The protein below binds the small molecule below.
Small molecule (SMILES): CC(=O)N[C@H]1[C@H](O[C@H]2[C@H](O)[C@@H](NC(C)=O)CO[C@@H]2CO[C@@H]2O[C@@H](C)[C@@H](O)[C@@H](O)[C@@H]2O)O[C@H](CO)[C@@H](O)[C@@H]1O

Sequence of chain 29.A:
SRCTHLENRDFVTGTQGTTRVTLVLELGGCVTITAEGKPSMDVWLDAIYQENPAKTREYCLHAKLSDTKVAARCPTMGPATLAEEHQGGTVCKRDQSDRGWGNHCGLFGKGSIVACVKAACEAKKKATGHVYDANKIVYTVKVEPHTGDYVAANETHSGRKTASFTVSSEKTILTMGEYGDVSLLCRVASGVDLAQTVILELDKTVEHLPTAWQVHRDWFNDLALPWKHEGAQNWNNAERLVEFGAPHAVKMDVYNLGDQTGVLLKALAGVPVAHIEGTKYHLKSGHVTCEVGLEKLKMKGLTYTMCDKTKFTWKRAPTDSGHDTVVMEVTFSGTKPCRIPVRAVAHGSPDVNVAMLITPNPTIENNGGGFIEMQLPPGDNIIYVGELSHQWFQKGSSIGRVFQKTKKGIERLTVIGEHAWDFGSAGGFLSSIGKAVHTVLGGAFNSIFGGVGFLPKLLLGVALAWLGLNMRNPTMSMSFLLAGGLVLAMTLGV

Binding-site contacts:
Ligand atom C5 contacts residue HIS104 of chain 29.A at 3.1 Å.
Ligand atom C1 contacts residue ASN154 of chain 29.B at 1.4 Å.
Ligand atom C8 contacts residue ASN154 of chain 29.B at 3.4 Å.
Ligand atom O7 contacts residue ASN154 of chain 29.B at 3.3 Å (h-bond).
Ligand atom C5 contacts residue ASN154 of chain 29.B at 3.7 Å.
Ligand atom C6 contacts residue HIS104 of chain 29.A at 3.2 Å.
Ligand atom N2 contacts residue ASN154 of chain 29.B at 2.9 Å (h-bond).
Ligand atom O5 contacts residue HIS104 of chain 29.A at 3.0 Å (h-bond).
Ligand atom C8 contacts residue HIS104 of chain 29.A at 4.0 Å.
Ligand atom O5 contacts residue ASN154 of chain 29.B at 2.4 Å (h-bond).
Ligand atom C3 contacts residue ASN154 of chain 29.B at 3.8 Å.
Ligand atom C4 contacts residue HIS104 of chain 29.A at 4.4 Å.
Ligand atom C2 contacts residue ASN154 of chain 29.B at 2.4 Å.
Ligand atom C1 contacts residue HIS104 of chain 29.A at 3.2 Å.
Ligand atom C7 contacts residue ASN154 of chain 29.B at 3.3 Å.
Ligand atom C4 contacts residue ASN154 of chain 29.B at 4.2 Å.

Sequence of chain 29.B:
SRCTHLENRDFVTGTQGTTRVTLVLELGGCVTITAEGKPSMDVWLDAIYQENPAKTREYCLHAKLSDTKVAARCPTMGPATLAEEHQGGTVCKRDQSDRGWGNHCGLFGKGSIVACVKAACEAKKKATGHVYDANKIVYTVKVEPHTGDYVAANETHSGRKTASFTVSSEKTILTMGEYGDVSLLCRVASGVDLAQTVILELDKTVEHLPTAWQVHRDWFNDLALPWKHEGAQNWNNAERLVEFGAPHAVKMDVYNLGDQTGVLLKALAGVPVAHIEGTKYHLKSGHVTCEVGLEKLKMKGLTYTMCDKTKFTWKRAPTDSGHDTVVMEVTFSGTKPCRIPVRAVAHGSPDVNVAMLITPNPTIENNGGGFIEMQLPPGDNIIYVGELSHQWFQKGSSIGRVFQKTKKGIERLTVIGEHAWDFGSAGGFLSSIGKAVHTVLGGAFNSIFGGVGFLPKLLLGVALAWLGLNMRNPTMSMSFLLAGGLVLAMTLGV